Sequence of chain 1.D:
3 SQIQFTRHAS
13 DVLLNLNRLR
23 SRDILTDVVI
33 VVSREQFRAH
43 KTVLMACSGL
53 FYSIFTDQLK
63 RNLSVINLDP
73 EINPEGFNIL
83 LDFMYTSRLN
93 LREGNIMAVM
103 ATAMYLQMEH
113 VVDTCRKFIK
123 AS

Binding-site contacts:
Ligand atom C16 contacts residue TYR54 of chain 1.C at 3.5 Å (hydrophobic).
Ligand atom O08 contacts residue GLU111 of chain 1.C at 3.0 Å (salt-bridge).
Ligand atom N38 contacts residue VAL113 of chain 1.C at 3.0 Å (h-bond).
Ligand atom CL22 contacts residue ALA48 of chain 1.C at 3.7 Å.
Ligand atom C09 contacts residue CYS49 of chain 1.C at 3.6 Å (hydrophobic).
Ligand atom N38 contacts residue HIS112 of chain 1.C at 3.5 Å (h-bond).
Ligand atom C01 contacts residue GLN109 of chain 1.C at 3.4 Å.
Ligand atom C13 contacts residue MET47 of chain 1.C at 3.7 Å (hydrophobic).
Ligand atom C12 contacts residue MET47 of chain 1.C at 3.2 Å (hydrophobic).
Ligand atom C06 contacts residue GLN109 of chain 1.C at 3.6 Å.
Ligand atom N04 contacts residue GLY51 of chain 1.C at 3.2 Å.
Ligand atom C03 contacts residue GLN109 of chain 1.C at 3.6 Å.
Ligand atom C10 contacts residue SER50 of chain 1.C at 3.4 Å.
Ligand atom O08 contacts residue GLN109 of chain 1.C at 3.4 Å (h-bond).
Ligand atom CL22 contacts residue MET47 of chain 1.C at 3.3 Å.
Ligand atom C30 contacts residue ALA48 of chain 1.C at 3.3 Å (hydrophobic).
Ligand atom O34 contacts residue HIS10 of chain 1.D at 2.6 Å (h-bond).
Ligand atom C12 contacts residue SER50 of chain 1.C at 3.5 Å.
Ligand atom C33 contacts residue HIS10 of chain 1.D at 3.6 Å.
Ligand atom C18 contacts residue TYR54 of chain 1.C at 3.6 Å (hydrophobic).
Ligand atom N38 contacts residue MET110 of chain 1.C at 3.7 Å.
Ligand atom O34 contacts residue PHE85 of chain 1.C at 3.5 Å.
Ligand atom C21 contacts residue TYR54 of chain 1.C at 3.4 Å (hydrophobic).
Ligand atom C36 contacts residue CYS49 of chain 1.C at 3.3 Å (hydrophobic).
Ligand atom C17 contacts residue TYR54 of chain 1.C at 3.6 Å (hydrophobic).
Ligand atom C10 contacts residue ALA48 of chain 1.C at 3.3 Å (hydrophobic).
Ligand atom N23 contacts residue ARG20 of chain 1.D at 3.7 Å.
Ligand atom C32 contacts residue HIS10 of chain 1.D at 3.3 Å.
Ligand atom C05 contacts residue GLY51 of chain 1.C at 3.4 Å.
Ligand atom C20 contacts residue ARG20 of chain 1.D at 3.6 Å.
Ligand atom N11 contacts residue SER50 of chain 1.C at 3.7 Å.
Ligand atom N15 contacts residue TYR54 of chain 1.C at 3.5 Å.
Ligand atom N15 contacts residue MET47 of chain 1.C at 3.1 Å (h-bond).
Ligand atom C29 contacts residue CYS49 of chain 1.C at 3.4 Å (hydrophobic).
Ligand atom C10 contacts residue CYS49 of chain 1.C at 3.5 Å (hydrophobic).
Ligand atom N19 contacts residue ARG20 of chain 1.D at 3.4 Å.
Ligand atom N02 contacts residue GLN109 of chain 1.C at 3.1 Å (h-bond).
Ligand atom CL22 contacts residue LEU21 of chain 1.D at 3.6 Å.
Ligand atom C03 contacts residue GLY51 of chain 1.C at 3.6 Å.
Ligand atom C07 contacts residue GLN109 of chain 1.C at 3.1 Å.

Sequence of chain 1.C:
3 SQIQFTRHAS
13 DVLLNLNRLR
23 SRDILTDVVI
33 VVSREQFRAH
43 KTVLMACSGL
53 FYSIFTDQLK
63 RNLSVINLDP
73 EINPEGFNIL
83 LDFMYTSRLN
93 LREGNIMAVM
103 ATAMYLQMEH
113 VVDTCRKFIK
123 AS

The protein below binds the small molecule below.
Small molecule (SMILES): Cc1cc(-c2cn(CC(=O)Nc3cc(N4CCOCC4)ncc3Cl)c3ncn(C)c(=O)c23)cc(C#N)c1O